Binding-site contacts:
Ligand atom O2 contacts residue THR285 of chain 1.B at 4.2 Å.
Ligand atom O3P contacts residue ARG437 of chain 1.B at 2.9 Å (salt-bridge).
Ligand atom P contacts residue ARG283 of chain 1.B at 3.7 Å.
Ligand atom C1 contacts residue ARG283 of chain 1.B at 4.2 Å.
Ligand atom C3 contacts residue TYR155 of chain 1.B at 4.0 Å (hydrophobic).
Ligand atom O4P contacts residue ARG103 of chain 1.B at 2.9 Å (salt-bridge).
Ligand atom C3 contacts residue ARG283 of chain 1.B at 4.2 Å.
Ligand atom C3 contacts residue CYS284 of chain 1.B at 3.4 Å (hydrophobic).
Ligand atom O2P contacts residue ARG283 of chain 1.B at 3.5 Å (salt-bridge).
Ligand atom O2 contacts residue ARG437 of chain 1.B at 3.0 Å (salt-bridge).
Ligand atom P contacts residue THR285 of chain 1.B at 3.5 Å.
Ligand atom O1 contacts residue ASN154 of chain 1.B at 3.0 Å (h-bond).
Ligand atom O2 contacts residue PHE444 of chain 1.B at 3.8 Å.
Ligand atom O2P contacts residue THR285 of chain 1.B at 4.2 Å.
Ligand atom C2 contacts residue CYS284 of chain 1.B at 2.8 Å (hydrophobic).
Ligand atom O1P contacts residue ARG437 of chain 1.B at 3.1 Å (salt-bridge).
Ligand atom O1P contacts residue THR285 of chain 1.B at 3.8 Å.
Ligand atom O4P contacts residue ARG437 of chain 1.B at 3.5 Å.
Ligand atom P contacts residue ARG437 of chain 1.B at 3.5 Å.
Ligand atom O3P contacts residue ARG283 of chain 1.B at 2.7 Å (salt-bridge).
Ligand atom O2P contacts residue TYR155 of chain 1.B at 2.8 Å (h-bond).
Ligand atom O2P contacts residue ARG437 of chain 1.B at 4.1 Å.
Ligand atom O1 contacts residue ARG283 of chain 1.B at 3.8 Å.
Ligand atom O2 contacts residue CYS284 of chain 1.B at 2.9 Å (h-bond).
Ligand atom C1 contacts residue THR285 of chain 1.B at 4.0 Å.
Ligand atom O3P contacts residue THR285 of chain 1.B at 2.5 Å (h-bond).
Ligand atom C2 contacts residue ARG437 of chain 1.B at 3.9 Å.
Ligand atom O3P contacts residue GLN436 of chain 1.B at 3.4 Å.
Ligand atom C3 contacts residue THR285 of chain 1.B at 3.1 Å.
Ligand atom O2P contacts residue ARG103 of chain 1.B at 4.0 Å.
Ligand atom C2 contacts residue LEU159 of chain 1.B at 4.3 Å (hydrophobic).
Ligand atom C3 contacts residue ARG437 of chain 1.B at 4.3 Å.
Ligand atom P contacts residue TYR155 of chain 1.B at 4.2 Å.
Ligand atom O4P contacts residue GLY438 of chain 1.B at 3.9 Å.
Ligand atom C2 contacts residue TYR155 of chain 1.B at 3.9 Å (hydrophobic).
Ligand atom O1 contacts residue CYS284 of chain 1.B at 2.7 Å (h-bond).
Ligand atom C1 contacts residue ASN154 of chain 1.B at 4.1 Å.
Ligand atom C1 contacts residue CYS284 of chain 1.B at 1.9 Å (hydrophobic).
Ligand atom P contacts residue ARG103 of chain 1.B at 4.1 Å.
Ligand atom O1P contacts residue TYR155 of chain 1.B at 4.0 Å.

This small molecule binds to this protein.
Small molecule (SMILES): O=C[C@H](O)COP(=O)(O)O

Sequence of chain 1.B:
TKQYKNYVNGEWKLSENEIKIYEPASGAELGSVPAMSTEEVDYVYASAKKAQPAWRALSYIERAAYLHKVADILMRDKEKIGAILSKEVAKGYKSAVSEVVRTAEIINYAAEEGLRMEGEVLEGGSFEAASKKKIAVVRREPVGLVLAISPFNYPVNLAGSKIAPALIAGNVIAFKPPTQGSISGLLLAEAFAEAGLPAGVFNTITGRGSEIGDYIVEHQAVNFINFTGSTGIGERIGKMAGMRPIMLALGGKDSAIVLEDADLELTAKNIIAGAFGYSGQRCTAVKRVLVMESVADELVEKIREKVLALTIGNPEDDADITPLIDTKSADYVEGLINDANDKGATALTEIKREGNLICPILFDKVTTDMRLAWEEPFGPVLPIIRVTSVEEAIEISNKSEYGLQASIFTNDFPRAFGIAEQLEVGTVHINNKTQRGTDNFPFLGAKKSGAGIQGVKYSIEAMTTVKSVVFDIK